Binding-site contacts:
Ligand atom C14 contacts residue ASP102 of chain 2.A at 3.8 Å.
Ligand atom N15 contacts residue ASP102 of chain 2.A at 2.9 Å (salt-bridge).
Ligand atom C09 contacts residue LEU136 of chain 2.A at 3.6 Å (hydrophobic).
Ligand atom N16 contacts residue TYR133 of chain 2.A at 3.1 Å (h-bond).
Ligand atom CL contacts residue LEU136 of chain 2.A at 3.5 Å.
Ligand atom N15 contacts residue LEU105 of chain 2.A at 3.8 Å.
Ligand atom C12 contacts residue LEU105 of chain 2.A at 4.1 Å (hydrophobic).
Ligand atom C14 contacts residue TYR133 of chain 2.A at 4.0 Å (hydrophobic).
Ligand atom C13 contacts residue LEU136 of chain 2.A at 4.0 Å (hydrophobic).
Ligand atom S11 contacts residue TYR133 of chain 2.A at 4.0 Å.
Ligand atom C01 contacts residue ARG147 of chain 2.A at 4.0 Å.
Ligand atom C05 contacts residue ILE148 of chain 2.A at 4.2 Å (hydrophobic).
Ligand atom C13 contacts residue LEU105 of chain 2.A at 4.2 Å (hydrophobic).
Ligand atom CL contacts residue GLN98 of chain 2.A at 3.2 Å.
Ligand atom C13 contacts residue ASP102 of chain 2.A at 3.6 Å.
Ligand atom C01 contacts residue ASP144 of chain 2.A at 3.8 Å.
Ligand atom C02 contacts residue ILE148 of chain 2.A at 3.2 Å (hydrophobic).
Ligand atom C03 contacts residue ILE148 of chain 2.A at 4.2 Å (hydrophobic).
Ligand atom C01 contacts residue ILE148 of chain 2.A at 3.6 Å (hydrophobic).
Ligand atom C12 contacts residue ASP102 of chain 2.A at 4.0 Å.
Ligand atom C06 contacts residue LEU136 of chain 2.A at 4.5 Å (hydrophobic).
Ligand atom C07 contacts residue LEU136 of chain 2.A at 4.0 Å (hydrophobic).
Ligand atom C10 contacts residue LEU136 of chain 2.A at 4.1 Å (hydrophobic).
Ligand atom C14 contacts residue LEU105 of chain 2.A at 4.0 Å (hydrophobic).
Ligand atom C12 contacts residue TYR133 of chain 2.A at 4.2 Å (hydrophobic).
Ligand atom N16 contacts residue LEU105 of chain 2.A at 4.3 Å.
Ligand atom O04 contacts residue ILE148 of chain 2.A at 3.9 Å.
Ligand atom C08 contacts residue LEU136 of chain 2.A at 3.6 Å (hydrophobic).
Ligand atom CL contacts residue ASP102 of chain 2.A at 3.9 Å.
Ligand atom C06 contacts residue ILE148 of chain 2.A at 3.8 Å (hydrophobic).
Ligand atom C03 contacts residue TYR133 of chain 2.A at 4.1 Å (hydrophobic).

Sequence of chain 2.A:
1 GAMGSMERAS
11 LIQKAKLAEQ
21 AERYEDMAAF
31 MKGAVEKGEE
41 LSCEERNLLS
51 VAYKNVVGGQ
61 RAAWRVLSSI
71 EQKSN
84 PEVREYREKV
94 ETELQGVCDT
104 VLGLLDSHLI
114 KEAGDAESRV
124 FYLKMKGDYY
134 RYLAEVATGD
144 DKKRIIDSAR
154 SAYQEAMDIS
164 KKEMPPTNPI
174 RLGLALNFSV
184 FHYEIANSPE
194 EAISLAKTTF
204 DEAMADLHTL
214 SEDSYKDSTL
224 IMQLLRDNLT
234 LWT

A protein and the small-molecule ligand that binds it are described below.
Small molecule (SMILES): [H]/N=C(\N)c1cc2c(Cl)ccc(OC(C)C)c2s1